Sequence of chain 1.A:
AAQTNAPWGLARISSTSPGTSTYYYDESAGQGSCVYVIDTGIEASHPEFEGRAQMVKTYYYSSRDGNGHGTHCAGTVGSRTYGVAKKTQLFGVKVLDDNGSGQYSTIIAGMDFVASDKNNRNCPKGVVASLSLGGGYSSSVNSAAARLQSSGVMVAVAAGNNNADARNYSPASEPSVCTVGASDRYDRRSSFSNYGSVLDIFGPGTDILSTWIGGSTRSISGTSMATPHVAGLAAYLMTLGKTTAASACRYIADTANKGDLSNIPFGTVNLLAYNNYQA

Binding-site contacts:
Ligand atom C1 contacts residue SER224 of chain 1.A at 2.9 Å.
Ligand atom C3 contacts residue GLY134 of chain 1.A at 3.9 Å.
Ligand atom C2 contacts residue LEU133 of chain 1.A at 3.8 Å (hydrophobic).
Ligand atom B contacts residue SER224 of chain 1.A at 1.5 Å.
Ligand atom C1 contacts residue SER132 of chain 1.A at 4.1 Å.
Ligand atom O3 contacts residue GLY134 of chain 1.A at 3.3 Å (h-bond).
Ligand atom B contacts residue ASN161 of chain 1.A at 3.6 Å.
Ligand atom O1 contacts residue SER132 of chain 1.A at 4.0 Å.
Ligand atom O3 contacts residue LEU133 of chain 1.A at 4.2 Å.
Ligand atom B contacts residue HIS69 of chain 1.A at 3.5 Å.
Ligand atom C2 contacts residue ASN161 of chain 1.A at 4.1 Å.
Ligand atom C3 contacts residue ALA158 of chain 1.A at 3.9 Å (hydrophobic).
Ligand atom O3 contacts residue GLY160 of chain 1.A at 3.4 Å.
Ligand atom O5 contacts residue ASN161 of chain 1.A at 2.6 Å (h-bond).
Ligand atom O1 contacts residue ASN161 of chain 1.A at 3.7 Å.
Ligand atom O4 contacts residue HIS69 of chain 1.A at 2.7 Å (h-bond).
Ligand atom C3 contacts residue THR223 of chain 1.A at 4.5 Å.
Ligand atom C2 contacts residue SER224 of chain 1.A at 4.4 Å.
Ligand atom O5 contacts residue THR223 of chain 1.A at 3.7 Å.
Ligand atom O1 contacts residue SER224 of chain 1.A at 2.4 Å (h-bond).
Ligand atom C2 contacts residue GLY134 of chain 1.A at 4.0 Å.
Ligand atom C3 contacts residue LEU133 of chain 1.A at 3.5 Å (hydrophobic).
Ligand atom C1 contacts residue THR223 of chain 1.A at 4.2 Å.
Ligand atom C3 contacts residue GLY160 of chain 1.A at 3.6 Å.
Ligand atom O5 contacts residue GLY222 of chain 1.A at 3.8 Å.
Ligand atom B contacts residue SER132 of chain 1.A at 4.3 Å.
Ligand atom C1 contacts residue LEU133 of chain 1.A at 4.0 Å (hydrophobic).
Ligand atom O2 contacts residue LEU133 of chain 1.A at 3.1 Å.
Ligand atom O3 contacts residue GLY135 of chain 1.A at 4.4 Å.
Ligand atom O4 contacts residue ASN161 of chain 1.A at 4.3 Å.
Ligand atom O2 contacts residue GLY134 of chain 1.A at 3.0 Å (h-bond).
Ligand atom C1 contacts residue ALA158 of chain 1.A at 4.0 Å (hydrophobic).
Ligand atom O4 contacts residue SER224 of chain 1.A at 2.4 Å (h-bond).
Ligand atom C1 contacts residue ASN161 of chain 1.A at 3.7 Å.
Ligand atom O5 contacts residue SER224 of chain 1.A at 2.4 Å (h-bond).
Ligand atom O1 contacts residue HIS69 of chain 1.A at 4.2 Å.

A small-molecule ligand and the protein it binds are described below.
Small molecule (SMILES): OC[C@H](O)CO[B-](O)(O)O